Sequence of chain 1.A:
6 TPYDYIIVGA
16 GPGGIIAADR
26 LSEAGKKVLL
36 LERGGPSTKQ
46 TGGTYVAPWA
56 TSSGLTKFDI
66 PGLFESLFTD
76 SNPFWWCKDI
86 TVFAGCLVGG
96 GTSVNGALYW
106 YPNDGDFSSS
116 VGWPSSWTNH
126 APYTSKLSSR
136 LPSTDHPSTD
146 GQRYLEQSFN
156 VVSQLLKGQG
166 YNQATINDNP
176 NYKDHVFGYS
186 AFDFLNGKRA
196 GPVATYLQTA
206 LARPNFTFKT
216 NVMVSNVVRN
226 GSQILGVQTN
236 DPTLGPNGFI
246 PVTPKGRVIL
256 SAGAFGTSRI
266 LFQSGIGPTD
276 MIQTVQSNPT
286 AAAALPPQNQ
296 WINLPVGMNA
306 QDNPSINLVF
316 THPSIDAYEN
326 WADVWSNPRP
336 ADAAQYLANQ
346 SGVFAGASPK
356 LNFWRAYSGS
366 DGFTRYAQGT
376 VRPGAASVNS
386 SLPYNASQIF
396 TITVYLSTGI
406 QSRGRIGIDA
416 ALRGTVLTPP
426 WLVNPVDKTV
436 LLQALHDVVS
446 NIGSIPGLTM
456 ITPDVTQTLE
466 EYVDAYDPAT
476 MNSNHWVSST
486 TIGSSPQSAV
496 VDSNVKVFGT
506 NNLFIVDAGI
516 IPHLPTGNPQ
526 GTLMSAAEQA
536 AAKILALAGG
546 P

Binding-site contacts:
Ligand atom C6 contacts residue THR6 of chain 1.A at 4.0 Å.
Ligand atom C2 contacts residue THR6 of chain 1.A at 2.5 Å.
Ligand atom C1 contacts residue TYR8 of chain 1.A at 4.0 Å (hydrophobic).
Ligand atom O6 contacts residue THR6 of chain 1.A at 3.7 Å.
Ligand atom O5 contacts residue TYR8 of chain 1.A at 3.9 Å.
Ligand atom O5 contacts residue THR6 of chain 1.A at 2.4 Å (h-bond).
Ligand atom O2 contacts residue THR6 of chain 1.A at 3.8 Å.
Ligand atom C4 contacts residue THR6 of chain 1.A at 3.5 Å.
Ligand atom O3 contacts residue THR6 of chain 1.A at 4.2 Å.
Ligand atom C6 contacts residue LYS32 of chain 1.A at 3.7 Å.
Ligand atom C1 contacts residue THR6 of chain 1.A at 1.5 Å.
Ligand atom C3 contacts residue THR6 of chain 1.A at 3.0 Å.
Ligand atom O4 contacts residue THR6 of chain 1.A at 4.4 Å.
Ligand atom C5 contacts residue THR6 of chain 1.A at 2.8 Å.
Ligand atom O6 contacts residue LYS32 of chain 1.A at 3.0 Å (salt-bridge).
Ligand atom C5 contacts residue LYS32 of chain 1.A at 4.4 Å.

This small molecule binds to this protein.
Small molecule (SMILES): OC[C@H]1O[C@H](O)[C@@H](O)[C@@H](O)[C@@H]1O